The small molecule below binds the protein below.
Small molecule (SMILES): COc1ccc(-c2cccc3nc(Nc4ccc(N5CCN(C)CC5)cc4)nn23)cc1

Binding-site contacts:
Ligand atom C4 contacts residue LEU151 of chain 1.A at 3.8 Å (hydrophobic).
Ligand atom C22 contacts residue LEU23 of chain 1.A at 3.8 Å (hydrophobic).
Ligand atom O1 contacts residue GLY24 of chain 1.A at 3.8 Å.
Ligand atom C18 contacts residue GLY103 of chain 1.A at 3.7 Å.
Ligand atom C4 contacts residue ALA48 of chain 1.A at 3.8 Å (hydrophobic).
Ligand atom C15 contacts residue TYR99 of chain 1.A at 3.9 Å (hydrophobic).
Ligand atom C11 contacts residue VAL31 of chain 1.A at 3.7 Å (hydrophobic).
Ligand atom C17 contacts residue LEU23 of chain 1.A at 3.9 Å (hydrophobic).
Ligand atom C6 contacts residue LEU23 of chain 1.A at 3.9 Å (hydrophobic).
Ligand atom C5 contacts residue LEU151 of chain 1.A at 3.9 Å (hydrophobic).
Ligand atom C8 contacts residue GOL1 of chain 1.C at 3.4 Å.
Ligand atom C6 contacts residue LEU100 of chain 1.A at 3.6 Å (hydrophobic).
Ligand atom N2 contacts residue LEU151 of chain 1.A at 3.8 Å.
Ligand atom N4 contacts residue TYR99 of chain 1.A at 3.4 Å.
Ligand atom C12 contacts residue VAL31 of chain 1.A at 3.6 Å (hydrophobic).
Ligand atom C1 contacts residue MET97 of chain 1.A at 3.6 Å (hydrophobic).
Ligand atom C14 contacts residue GLY103 of chain 1.A at 3.5 Å.
Ligand atom N2 contacts residue LEU23 of chain 1.A at 3.9 Å.
Ligand atom N3 contacts residue LEU100 of chain 1.A at 3.1 Å (h-bond).
Ligand atom C2 contacts residue LEU151 of chain 1.A at 3.8 Å (hydrophobic).
Ligand atom C13 contacts residue TYR99 of chain 1.A at 3.8 Å (hydrophobic).
Ligand atom C5 contacts residue ALA48 of chain 1.A at 3.5 Å (hydrophobic).
Ligand atom C13 contacts residue GLY103 of chain 1.A at 3.5 Å.
Ligand atom C3 contacts residue LEU151 of chain 1.A at 3.8 Å (hydrophobic).
Ligand atom C1 contacts residue ALA48 of chain 1.A at 3.9 Å (hydrophobic).
Ligand atom C24 contacts residue LYS25 of chain 1.A at 3.9 Å.
Ligand atom C1 contacts residue VAL79 of chain 1.A at 3.9 Å (hydrophobic).
Ligand atom N4 contacts residue LEU100 of chain 1.A at 2.8 Å (h-bond).
Ligand atom N1 contacts residue LEU151 of chain 1.A at 3.8 Å.
Ligand atom C13 contacts residue LEU100 of chain 1.A at 3.5 Å (hydrophobic).
Ligand atom C14 contacts residue LEU100 of chain 1.A at 3.4 Å (hydrophobic).
Ligand atom C14 contacts residue TYR99 of chain 1.A at 3.4 Å (hydrophobic).
Ligand atom N3 contacts residue TYR99 of chain 1.A at 3.9 Å.
Ligand atom C2 contacts residue MET97 of chain 1.A at 3.9 Å (hydrophobic).
Ligand atom C14 contacts residue PRO101 of chain 1.A at 3.8 Å (hydrophobic).
Ligand atom C5 contacts residue GLU98 of chain 1.A at 3.2 Å.
Ligand atom C15 contacts residue GLY103 of chain 1.A at 3.7 Å.
Ligand atom C2 contacts residue GOL1 of chain 1.C at 3.5 Å.
Ligand atom O1 contacts residue LYS25 of chain 1.A at 4.0 Å.
Ligand atom C1 contacts residue LEU151 of chain 1.A at 3.9 Å (hydrophobic).

Sequence of chain 1.A:
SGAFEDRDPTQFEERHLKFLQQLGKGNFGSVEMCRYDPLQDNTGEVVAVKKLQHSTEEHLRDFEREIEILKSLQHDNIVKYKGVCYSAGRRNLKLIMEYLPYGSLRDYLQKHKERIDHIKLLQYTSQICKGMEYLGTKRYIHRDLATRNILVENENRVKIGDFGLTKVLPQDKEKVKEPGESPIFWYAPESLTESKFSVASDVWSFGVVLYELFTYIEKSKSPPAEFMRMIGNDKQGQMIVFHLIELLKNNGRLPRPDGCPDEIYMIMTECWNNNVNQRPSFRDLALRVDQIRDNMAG